This protein binds this small molecule.
Small molecule (SMILES): CC(=O)N[C@@H](Cc1cc(F)cc(F)c1)[C@H](O)CNC1(c2cccc(-n3cccn3)c2)CCCCC1

Sequence of chain 1.A:
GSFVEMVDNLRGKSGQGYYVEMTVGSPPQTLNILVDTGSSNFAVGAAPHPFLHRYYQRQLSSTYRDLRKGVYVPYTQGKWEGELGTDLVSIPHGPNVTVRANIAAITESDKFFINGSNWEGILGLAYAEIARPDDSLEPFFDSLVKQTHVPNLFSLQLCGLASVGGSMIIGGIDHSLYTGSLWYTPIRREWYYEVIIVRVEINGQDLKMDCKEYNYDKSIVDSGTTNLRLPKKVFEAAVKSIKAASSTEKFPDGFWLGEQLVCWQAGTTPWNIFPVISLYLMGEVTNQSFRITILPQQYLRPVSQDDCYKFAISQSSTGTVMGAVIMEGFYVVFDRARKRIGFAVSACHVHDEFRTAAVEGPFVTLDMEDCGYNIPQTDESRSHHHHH

Binding-site contacts:
Ligand atom N7 contacts residue GLY40 of chain 1.A at 3.3 Å (h-bond).
Ligand atom C8 contacts residue ASP234 of chain 1.A at 3.5 Å.
Ligand atom O35 contacts residue GLY40 of chain 1.A at 3.4 Å (h-bond).
Ligand atom O35 contacts residue TYR77 of chain 1.A at 3.5 Å.
Ligand atom C16 contacts residue TYR204 of chain 1.A at 3.7 Å (hydrophobic).
Ligand atom N3 contacts residue GLY236 of chain 1.A at 3.1 Å (h-bond).
Ligand atom C15 contacts residue TYR204 of chain 1.A at 3.6 Å (hydrophobic).
Ligand atom C22 contacts residue ILE132 of chain 1.A at 3.7 Å (hydrophobic).
Ligand atom C32 contacts residue TYR77 of chain 1.A at 3.5 Å (hydrophobic).
Ligand atom C15 contacts residue GLY40 of chain 1.A at 3.4 Å.
Ligand atom C19 contacts residue THR78 of chain 1.A at 3.6 Å.
Ligand atom C17 contacts residue PRO76 of chain 1.A at 3.3 Å (hydrophobic).
Ligand atom F33 contacts residue TRP121 of chain 1.A at 3.3 Å.
Ligand atom C24 contacts residue PRO76 of chain 1.A at 3.3 Å (hydrophobic).
Ligand atom C9 contacts residue TYR204 of chain 1.A at 3.5 Å (hydrophobic).
Ligand atom C11 contacts residue THR335 of chain 1.A at 3.6 Å.
Ligand atom O35 contacts residue ASP38 of chain 1.A at 2.4 Å (salt-bridge).
Ligand atom C9 contacts residue ASP234 of chain 1.A at 3.7 Å.
Ligand atom N21 contacts residue TYR204 of chain 1.A at 2.9 Å (h-bond).
Ligand atom C13 contacts residue ASP234 of chain 1.A at 3.5 Å.
Ligand atom F34 contacts residue GLY80 of chain 1.A at 3.6 Å.
Ligand atom C18 contacts residue TYR77 of chain 1.A at 3.7 Å (hydrophobic).
Ligand atom C26 contacts residue ASP38 of chain 1.A at 3.3 Å.
Ligand atom C10 contacts residue TYR204 of chain 1.A at 3.7 Å (hydrophobic).
Ligand atom C9 contacts residue ILE232 of chain 1.A at 3.7 Å (hydrophobic).
Ligand atom C5 contacts residue ASP38 of chain 1.A at 3.3 Å.
Ligand atom C28 contacts residue GLY236 of chain 1.A at 3.7 Å.
Ligand atom C28 contacts residue LEU36 of chain 1.A at 3.6 Å (hydrophobic).
Ligand atom O25 contacts residue THR78 of chain 1.A at 2.9 Å (h-bond).
Ligand atom C9 contacts residue GLY40 of chain 1.A at 3.5 Å.
Ligand atom C13 contacts residue THR78 of chain 1.A at 3.7 Å.
Ligand atom C12 contacts residue THR335 of chain 1.A at 3.7 Å.
Ligand atom F33 contacts residue ILE116 of chain 1.A at 3.4 Å.
Ligand atom N7 contacts residue ASP234 of chain 1.A at 2.8 Å (salt-bridge).
Ligand atom C6 contacts residue ASP234 of chain 1.A at 3.4 Å.
Ligand atom N20 contacts residue TYR204 of chain 1.A at 3.7 Å.
Ligand atom C2 contacts residue THR78 of chain 1.A at 3.5 Å.
Ligand atom O35 contacts residue SER41 of chain 1.A at 3.7 Å.
Ligand atom O25 contacts residue TYR77 of chain 1.A at 3.2 Å.
Ligand atom F34 contacts residue PHE114 of chain 1.A at 3.2 Å.